Sequence of chain 1.H:
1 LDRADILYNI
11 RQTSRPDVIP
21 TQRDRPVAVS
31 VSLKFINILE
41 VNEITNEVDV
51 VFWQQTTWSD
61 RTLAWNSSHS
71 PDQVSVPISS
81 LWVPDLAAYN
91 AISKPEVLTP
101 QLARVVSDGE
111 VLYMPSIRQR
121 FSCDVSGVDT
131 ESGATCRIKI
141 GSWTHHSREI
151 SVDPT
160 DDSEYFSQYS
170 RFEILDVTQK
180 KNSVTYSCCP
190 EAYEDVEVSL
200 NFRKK

Sequence of chain 1.G:
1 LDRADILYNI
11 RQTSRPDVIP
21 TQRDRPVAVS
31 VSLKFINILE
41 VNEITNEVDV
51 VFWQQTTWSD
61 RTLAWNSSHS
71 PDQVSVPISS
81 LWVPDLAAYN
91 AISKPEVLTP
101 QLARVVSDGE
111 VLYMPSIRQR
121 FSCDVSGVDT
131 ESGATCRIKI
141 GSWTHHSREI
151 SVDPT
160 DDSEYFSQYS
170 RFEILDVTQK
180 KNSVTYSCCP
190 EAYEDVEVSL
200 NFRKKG

The protein below binds the small molecule below.
Small molecule (SMILES): C[C@H](CCOc1nccn1C)N(C)C

Binding-site contacts:
Ligand atom C1 contacts residue TYR192 of chain 1.G at 3.8 Å (hydrophobic).
Ligand atom N13 contacts residue THR144 of chain 1.G at 3.8 Å.
Ligand atom C10 contacts residue LEU112 of chain 1.H at 4.2 Å (hydrophobic).
Ligand atom C7 contacts residue TRP143 of chain 1.G at 3.9 Å (hydrophobic).
Ligand atom C8 contacts residue ARG104 of chain 1.H at 3.4 Å.
Ligand atom C9 contacts residue THR144 of chain 1.G at 3.6 Å.
Ligand atom C10 contacts residue THR144 of chain 1.G at 4.1 Å.
Ligand atom N11 contacts residue TRP143 of chain 1.G at 2.9 Å (h-bond).
Ligand atom C3 contacts residue TRP143 of chain 1.G at 3.9 Å (hydrophobic).
Ligand atom N13 contacts residue LEU112 of chain 1.H at 4.3 Å.
Ligand atom N12 contacts residue LEU112 of chain 1.H at 3.9 Å.
Ligand atom C2 contacts residue TRP143 of chain 1.G at 3.9 Å (hydrophobic).
Ligand atom C7 contacts residue CYS188 of chain 1.G at 3.7 Å (hydrophobic).
Ligand atom C2 contacts residue TYR192 of chain 1.G at 3.9 Å (hydrophobic).
Ligand atom C6 contacts residue MET114 of chain 1.H at 3.8 Å (hydrophobic).
Ligand atom C1 contacts residue TYR89 of chain 1.G at 3.1 Å (hydrophobic).
Ligand atom C9 contacts residue LEU102 of chain 1.H at 4.3 Å (hydrophobic).
Ligand atom C2 contacts residue CYS187 of chain 1.G at 3.9 Å (hydrophobic).
Ligand atom C3 contacts residue TYR89 of chain 1.G at 3.8 Å (hydrophobic).
Ligand atom C5 contacts residue MET114 of chain 1.H at 4.0 Å (hydrophobic).
Ligand atom C8 contacts residue THR144 of chain 1.G at 3.9 Å.
Ligand atom N12 contacts residue TRP143 of chain 1.G at 3.8 Å.
Ligand atom C7 contacts residue TYR192 of chain 1.G at 3.1 Å (hydrophobic).
Ligand atom C4 contacts residue TRP143 of chain 1.G at 3.7 Å (hydrophobic).
Ligand atom C7 contacts residue THR144 of chain 1.G at 4.1 Å.
Ligand atom N12 contacts residue THR144 of chain 1.G at 4.0 Å.
Ligand atom C10 contacts residue TRP143 of chain 1.G at 3.5 Å (hydrophobic).
Ligand atom C3 contacts residue TRP53 of chain 1.H at 3.8 Å (hydrophobic).
Ligand atom C8 contacts residue LEU112 of chain 1.H at 3.8 Å (hydrophobic).
Ligand atom C2 contacts residue CYS188 of chain 1.G at 4.3 Å (hydrophobic).
Ligand atom O14 contacts residue TRP143 of chain 1.G at 3.1 Å (h-bond).
Ligand atom C5 contacts residue TRP143 of chain 1.G at 3.7 Å (hydrophobic).
Ligand atom C9 contacts residue ARG104 of chain 1.H at 4.0 Å.
Ligand atom C9 contacts residue LEU112 of chain 1.H at 3.7 Å (hydrophobic).
Ligand atom N13 contacts residue TRP143 of chain 1.G at 4.2 Å.
Ligand atom C6 contacts residue TRP143 of chain 1.G at 3.3 Å (hydrophobic).
Ligand atom C2 contacts residue TYR185 of chain 1.G at 4.2 Å (hydrophobic).
Ligand atom N13 contacts residue MET114 of chain 1.H at 3.7 Å.
Ligand atom C1 contacts residue SER142 of chain 1.G at 3.6 Å.
Ligand atom C1 contacts residue TRP143 of chain 1.G at 3.2 Å (hydrophobic).